Binding-site contacts:
Ligand atom C1 contacts residue ASN225 of chain 1.A at 1.5 Å.
Ligand atom C1 contacts residue SER200 of chain 1.A at 4.0 Å.
Ligand atom N2 contacts residue ILE224 of chain 1.A at 4.1 Å.
Ligand atom O5 contacts residue ASN225 of chain 1.A at 2.2 Å (h-bond).
Ligand atom C7 contacts residue ASN225 of chain 1.A at 3.7 Å.
Ligand atom C5 contacts residue ASN225 of chain 1.A at 3.6 Å.
Ligand atom C2 contacts residue ASN225 of chain 1.A at 2.7 Å.
Ligand atom O5 contacts residue ARG203 of chain 1.A at 3.1 Å (salt-bridge).
Ligand atom N2 contacts residue SER200 of chain 1.A at 4.3 Å.
Ligand atom C2 contacts residue SER200 of chain 1.A at 4.3 Å.
Ligand atom C8 contacts residue SER200 of chain 1.A at 3.7 Å.
Ligand atom C4 contacts residue ASN225 of chain 1.A at 4.2 Å.
Ligand atom N2 contacts residue ASN225 of chain 1.A at 3.3 Å (h-bond).
Ligand atom C7 contacts residue SER200 of chain 1.A at 3.2 Å.
Ligand atom C5 contacts residue ARG203 of chain 1.A at 4.0 Å.
Ligand atom C6 contacts residue ARG203 of chain 1.A at 4.0 Å.
Ligand atom O7 contacts residue SER200 of chain 1.A at 2.1 Å (h-bond).
Ligand atom O7 contacts residue SER201 of chain 1.A at 3.9 Å.
Ligand atom C7 contacts residue ILE224 of chain 1.A at 3.9 Å (hydrophobic).
Ligand atom C3 contacts residue ASN225 of chain 1.A at 4.0 Å.
Ligand atom O7 contacts residue ASN225 of chain 1.A at 3.7 Å.
Ligand atom C1 contacts residue ARG203 of chain 1.A at 3.9 Å.
Ligand atom C8 contacts residue ILE224 of chain 1.A at 3.6 Å (hydrophobic).
Ligand atom O6 contacts residue ARG203 of chain 1.A at 3.0 Å (salt-bridge).

A protein and the small-molecule ligand that binds it are described below.
Small molecule (SMILES): CC(=O)N[C@@H]1[C@@H](O)[C@H](O)[C@@H](CO)O[C@H]1O

Sequence of chain 1.A:
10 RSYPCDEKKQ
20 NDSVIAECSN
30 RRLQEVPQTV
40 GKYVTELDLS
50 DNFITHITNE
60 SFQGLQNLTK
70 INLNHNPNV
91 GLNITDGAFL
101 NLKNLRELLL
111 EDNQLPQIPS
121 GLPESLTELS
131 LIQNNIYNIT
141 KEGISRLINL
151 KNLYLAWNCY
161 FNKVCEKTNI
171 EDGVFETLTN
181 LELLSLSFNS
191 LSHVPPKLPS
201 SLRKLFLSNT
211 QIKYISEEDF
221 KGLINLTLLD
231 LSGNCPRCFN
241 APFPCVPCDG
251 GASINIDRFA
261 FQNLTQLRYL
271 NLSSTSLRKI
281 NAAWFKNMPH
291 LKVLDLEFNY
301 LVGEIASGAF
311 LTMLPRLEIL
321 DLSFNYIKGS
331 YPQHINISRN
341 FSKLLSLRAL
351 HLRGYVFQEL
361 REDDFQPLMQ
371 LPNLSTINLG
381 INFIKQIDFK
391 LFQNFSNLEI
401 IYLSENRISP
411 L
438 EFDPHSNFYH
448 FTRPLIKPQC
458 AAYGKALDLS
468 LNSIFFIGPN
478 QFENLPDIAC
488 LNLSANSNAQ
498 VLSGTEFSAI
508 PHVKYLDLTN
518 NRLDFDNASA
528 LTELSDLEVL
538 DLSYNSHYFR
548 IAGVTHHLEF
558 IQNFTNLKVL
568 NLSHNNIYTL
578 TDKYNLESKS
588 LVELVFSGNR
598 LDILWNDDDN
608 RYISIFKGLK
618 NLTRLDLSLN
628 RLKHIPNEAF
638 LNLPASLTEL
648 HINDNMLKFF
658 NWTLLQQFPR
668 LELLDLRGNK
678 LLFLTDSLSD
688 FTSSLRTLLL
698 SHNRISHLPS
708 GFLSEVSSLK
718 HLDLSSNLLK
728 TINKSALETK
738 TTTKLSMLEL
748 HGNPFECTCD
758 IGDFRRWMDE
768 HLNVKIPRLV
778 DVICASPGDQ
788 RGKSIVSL